Sequence of chain 1.C:
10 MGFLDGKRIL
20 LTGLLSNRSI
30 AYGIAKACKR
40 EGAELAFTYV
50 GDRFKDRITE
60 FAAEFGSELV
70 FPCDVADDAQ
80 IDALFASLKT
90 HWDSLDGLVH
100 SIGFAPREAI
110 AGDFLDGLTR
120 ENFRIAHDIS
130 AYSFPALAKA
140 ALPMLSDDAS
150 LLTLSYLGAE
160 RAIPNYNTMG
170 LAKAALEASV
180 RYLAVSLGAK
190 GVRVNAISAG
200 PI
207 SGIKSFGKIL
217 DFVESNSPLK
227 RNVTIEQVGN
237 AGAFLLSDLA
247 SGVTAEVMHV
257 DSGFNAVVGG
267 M

This protein binds this small molecule.
Small molecule (SMILES): Cc1c(CN(C)C(=O)CCc2cnc3c(c2)CCC(=O)N3)oc2ccccc12

Binding-site contacts:
Ligand atom N21 contacts residue PHE103 of chain 1.C at 3.5 Å.
Ligand atom C12 contacts residue TYR165 of chain 1.C at 3.7 Å (hydrophobic).
Ligand atom N21 contacts residue MET168 of chain 1.C at 4.0 Å.
Ligand atom C13 contacts residue ILE109 of chain 1.C at 3.8 Å (hydrophobic).
Ligand atom C11 contacts residue ILE215 of chain 1.C at 4.0 Å (hydrophobic).
Ligand atom C7 contacts residue PHE212 of chain 1.C at 3.8 Å (hydrophobic).
Ligand atom C9 contacts residue TYR165 of chain 1.C at 3.7 Å (hydrophobic).
Ligand atom N36 contacts residue ALA104 of chain 1.C at 3.1 Å (h-bond).
Ligand atom C7 contacts residue TYR165 of chain 1.C at 3.9 Å (hydrophobic).
Ligand atom N36 contacts residue PHE103 of chain 1.C at 3.2 Å.
Ligand atom O2 contacts residue TYR165 of chain 1.C at 2.2 Å (h-bond).
Ligand atom C22 contacts residue ALA104 of chain 1.C at 3.8 Å (hydrophobic).
Ligand atom C4 contacts residue TYR165 of chain 1.C at 3.7 Å (hydrophobic).
Ligand atom C11 contacts residue TYR165 of chain 1.C at 3.5 Å (hydrophobic).
Ligand atom C25 contacts residue ARG106 of chain 1.C at 3.6 Å.
Ligand atom C23 contacts residue ILE109 of chain 1.C at 3.6 Å (hydrophobic).
Ligand atom O28 contacts residue PHE103 of chain 1.C at 3.1 Å.
Ligand atom C6 contacts residue PHE212 of chain 1.C at 4.0 Å (hydrophobic).
Ligand atom C20 contacts residue MET168 of chain 1.C at 3.8 Å (hydrophobic).
Ligand atom C24 contacts residue ILE109 of chain 1.C at 3.9 Å (hydrophobic).
Ligand atom O2 contacts residue LYS172 of chain 1.C at 3.7 Å.
Ligand atom C37 contacts residue PHE103 of chain 1.C at 3.6 Å (hydrophobic).
Ligand atom C13 contacts residue TYR165 of chain 1.C at 3.9 Å (hydrophobic).
Ligand atom C8 contacts residue TYR165 of chain 1.C at 3.4 Å (hydrophobic).
Ligand atom C1 contacts residue TYR165 of chain 1.C at 3.2 Å (hydrophobic).
Ligand atom C38 contacts residue TYR155 of chain 1.C at 3.6 Å (hydrophobic).
Ligand atom C12 contacts residue PRO163 of chain 1.C at 3.7 Å (hydrophobic).
Ligand atom C20 contacts residue GLY102 of chain 1.C at 3.9 Å.
Ligand atom N3 contacts residue TYR165 of chain 1.C at 3.6 Å.
Ligand atom C4 contacts residue TYR155 of chain 1.C at 3.7 Å (hydrophobic).
Ligand atom C37 contacts residue ARG106 of chain 1.C at 3.8 Å.
Ligand atom C13 contacts residue ASN164 of chain 1.C at 3.3 Å.
Ligand atom C22 contacts residue PHE103 of chain 1.C at 3.9 Å (hydrophobic).
Ligand atom C37 contacts residue ALA104 of chain 1.C at 4.0 Å (hydrophobic).
Ligand atom C12 contacts residue ASN164 of chain 1.C at 3.7 Å.
Ligand atom N21 contacts residue ALA104 of chain 1.C at 3.3 Å (h-bond).
Ligand atom O28 contacts residue ARG106 of chain 1.C at 3.3 Å.
Ligand atom C22 contacts residue ILE109 of chain 1.C at 3.7 Å (hydrophobic).
Ligand atom C6 contacts residue TYR165 of chain 1.C at 3.9 Å (hydrophobic).
Ligand atom C38 contacts residue PHE212 of chain 1.C at 3.6 Å (hydrophobic).